Binding-site contacts:
Ligand atom C1 contacts residue ASN78 of chain 1.A at 1.4 Å.
Ligand atom C4 contacts residue ASN78 of chain 1.A at 4.2 Å.
Ligand atom N2 contacts residue ASN78 of chain 1.A at 2.8 Å (h-bond).
Ligand atom C2 contacts residue ASN78 of chain 1.A at 2.4 Å.
Ligand atom C3 contacts residue ASN78 of chain 1.A at 3.7 Å.
Ligand atom O7 contacts residue ASN78 of chain 1.A at 3.6 Å (h-bond).
Ligand atom O5 contacts residue ASN78 of chain 1.A at 2.4 Å (h-bond).
Ligand atom C7 contacts residue ASN78 of chain 1.A at 3.4 Å.
Ligand atom C5 contacts residue ASN78 of chain 1.A at 3.7 Å.

Sequence of chain 1.A:
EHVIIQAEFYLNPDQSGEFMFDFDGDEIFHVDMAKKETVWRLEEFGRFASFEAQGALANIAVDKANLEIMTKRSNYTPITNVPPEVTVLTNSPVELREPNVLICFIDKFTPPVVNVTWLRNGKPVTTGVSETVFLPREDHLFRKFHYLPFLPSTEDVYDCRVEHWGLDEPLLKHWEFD

This small molecule binds to this protein.
Small molecule (SMILES): CC(=O)N[C@@H]1[C@@H](O)[C@H](O)[C@@H](CO)O[C@H]1O